A small-molecule ligand and the protein it binds are described below.
Small molecule (SMILES): CC(=O)N[C@H]1[C@H](O[C@H]2[C@H](O)[C@@H](NC(C)=O)CO[C@@H]2CO)O[C@H](CO)[C@@H](O)[C@@H]1O

Sequence of chain 1.E:
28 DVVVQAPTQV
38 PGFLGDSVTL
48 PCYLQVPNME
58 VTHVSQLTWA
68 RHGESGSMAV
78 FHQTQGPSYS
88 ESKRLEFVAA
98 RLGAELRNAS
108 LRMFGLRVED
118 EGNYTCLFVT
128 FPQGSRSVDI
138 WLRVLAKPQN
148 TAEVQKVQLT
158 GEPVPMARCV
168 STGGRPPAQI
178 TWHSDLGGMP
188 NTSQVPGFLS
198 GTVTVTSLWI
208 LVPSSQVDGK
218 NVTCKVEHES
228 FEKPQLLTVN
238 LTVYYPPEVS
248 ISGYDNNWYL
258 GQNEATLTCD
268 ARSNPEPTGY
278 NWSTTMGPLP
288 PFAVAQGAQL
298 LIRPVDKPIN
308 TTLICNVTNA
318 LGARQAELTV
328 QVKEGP

Binding-site contacts:
Ligand atom C3 contacts residue ASN218 of chain 1.E at 3.7 Å.
Ligand atom C1 contacts residue ASN218 of chain 1.E at 1.4 Å.
Ligand atom C7 contacts residue ASN218 of chain 1.E at 2.9 Å.
Ligand atom N2 contacts residue ASN218 of chain 1.E at 2.9 Å (h-bond).
Ligand atom C5 contacts residue NAG1 of chain 1.J at 4.3 Å.
Ligand atom C8 contacts residue ASN218 of chain 1.E at 4.3 Å.
Ligand atom C4 contacts residue ASN218 of chain 1.E at 4.1 Å.
Ligand atom C2 contacts residue ASN218 of chain 1.E at 2.3 Å.
Ligand atom O5 contacts residue ASN218 of chain 1.E at 2.3 Å (h-bond).
Ligand atom C1 contacts residue NAG1 of chain 1.J at 3.7 Å.
Ligand atom C5 contacts residue ASN218 of chain 1.E at 3.6 Å.
Ligand atom O5 contacts residue NAG1 of chain 1.J at 4.1 Å.
Ligand atom O7 contacts residue ASN218 of chain 1.E at 2.3 Å (h-bond).
Ligand atom O5 contacts residue THR235 of chain 1.E at 4.4 Å.